The small molecule below binds the protein below.
Small molecule (SMILES): Nc1c(Br)c(C(=O)O)c(Br)c(C(=O)O)c1Br

Sequence of chain 1.A:
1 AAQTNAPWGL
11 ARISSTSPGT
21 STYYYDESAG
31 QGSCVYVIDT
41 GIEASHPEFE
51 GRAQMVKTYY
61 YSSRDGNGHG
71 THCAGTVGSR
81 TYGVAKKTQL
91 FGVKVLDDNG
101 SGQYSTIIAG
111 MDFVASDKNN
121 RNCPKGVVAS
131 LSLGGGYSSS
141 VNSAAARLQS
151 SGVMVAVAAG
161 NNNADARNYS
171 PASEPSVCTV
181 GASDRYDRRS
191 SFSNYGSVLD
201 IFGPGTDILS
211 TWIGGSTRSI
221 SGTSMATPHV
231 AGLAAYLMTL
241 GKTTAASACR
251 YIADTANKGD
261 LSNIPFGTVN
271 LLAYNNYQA

Binding-site contacts:
Ligand atom O9 contacts residue SER224 of chain 1.A at 2.8 Å (h-bond).
Ligand atom O9 contacts residue SO41 of chain 1.E at 0.2 Å (h-bond).
Ligand atom BR3 contacts residue SO41 of chain 1.E at 1.3 Å.
Ligand atom C4 contacts residue SO41 of chain 1.E at 2.9 Å.
Ligand atom C7 contacts residue ASN161 of chain 1.A at 2.2 Å.
Ligand atom O8 contacts residue GLY222 of chain 1.A at 3.7 Å.
Ligand atom BR1 contacts residue SER221 of chain 1.A at 3.8 Å.
Ligand atom BR3 contacts residue SER224 of chain 1.A at 3.7 Å.
Ligand atom N13 contacts residue SO41 of chain 1.E at 3.5 Å (h-bond).
Ligand atom N13 contacts residue GLY134 of chain 1.A at 3.7 Å.
Ligand atom BR3 contacts residue ALA158 of chain 1.A at 3.8 Å.
Ligand atom BR3 contacts residue THR223 of chain 1.A at 3.6 Å.
Ligand atom O8 contacts residue ASN161 of chain 1.A at 1.7 Å (h-bond).
Ligand atom C7 contacts residue SO41 of chain 1.E at 0.5 Å.
Ligand atom C10 contacts residue SO41 of chain 1.E at 3.6 Å.
Ligand atom C2 contacts residue SO41 of chain 1.E at 1.2 Å.
Ligand atom BR1 contacts residue ASN161 of chain 1.A at 2.2 Å.
Ligand atom C5 contacts residue SO41 of chain 1.E at 2.8 Å.
Ligand atom O9 contacts residue GLY222 of chain 1.A at 3.2 Å.
Ligand atom C3 contacts residue ASN161 of chain 1.A at 3.7 Å.
Ligand atom C6 contacts residue ASN161 of chain 1.A at 3.7 Å.
Ligand atom C2 contacts residue ASN161 of chain 1.A at 2.5 Å.
Ligand atom C7 contacts residue SER224 of chain 1.A at 3.4 Å.
Ligand atom BR1 contacts residue SO41 of chain 1.E at 2.5 Å.
Ligand atom C1 contacts residue SER224 of chain 1.A at 3.9 Å.
Ligand atom C1 contacts residue ASN161 of chain 1.A at 2.5 Å.
Ligand atom C3 contacts residue SO41 of chain 1.E at 2.4 Å.
Ligand atom O8 contacts residue GLY160 of chain 1.A at 4.1 Å.
Ligand atom C7 contacts residue THR223 of chain 1.A at 3.4 Å.
Ligand atom O9 contacts residue THR223 of chain 1.A at 3.3 Å (h-bond).
Ligand atom BR1 contacts residue GLY222 of chain 1.A at 4.2 Å.
Ligand atom C6 contacts residue SO41 of chain 1.E at 1.5 Å.
Ligand atom O8 contacts residue SER224 of chain 1.A at 3.5 Å (h-bond).
Ligand atom O8 contacts residue SO41 of chain 1.E at 0.4 Å (h-bond).
Ligand atom C1 contacts residue SO41 of chain 1.E at 0.8 Å.
Ligand atom O8 contacts residue THR223 of chain 1.A at 2.7 Å (h-bond).
Ligand atom C6 contacts residue SER224 of chain 1.A at 4.0 Å.
Ligand atom C7 contacts residue GLY222 of chain 1.A at 3.7 Å.
Ligand atom O9 contacts residue ASN161 of chain 1.A at 3.0 Å (h-bond).
Ligand atom BR3 contacts residue GLY160 of chain 1.A at 4.1 Å.